The protein below binds the small molecule below.
Small molecule (SMILES): CC(=O)N[C@@H]1[C@@H](O)[C@H](O)[C@@H](CO)O[C@H]1O

Binding-site contacts:
Ligand atom C7 contacts residue ASN246 of chain 1.A at 4.3 Å.
Ligand atom O3 contacts residue CYS308 of chain 1.A at 3.7 Å.
Ligand atom C5 contacts residue NAG1 of chain 1.K at 4.0 Å.
Ligand atom C8 contacts residue LEU147 of chain 1.A at 3.8 Å (hydrophobic).
Ligand atom O3 contacts residue ARG248 of chain 1.A at 4.1 Å.
Ligand atom C5 contacts residue ASN148 of chain 1.A at 3.7 Å.
Ligand atom O7 contacts residue PRO98 of chain 1.A at 4.1 Å.
Ligand atom C7 contacts residue ASN148 of chain 1.A at 3.8 Å.
Ligand atom O4 contacts residue ASP97 of chain 1.A at 4.3 Å.
Ligand atom C1 contacts residue VAL309 of chain 1.A at 4.0 Å (hydrophobic).
Ligand atom C6 contacts residue NAG1 of chain 1.K at 3.6 Å.
Ligand atom N2 contacts residue SER310 of chain 1.A at 2.9 Å (h-bond).
Ligand atom C3 contacts residue VAL309 of chain 1.A at 4.1 Å (hydrophobic).
Ligand atom O4 contacts residue ARG248 of chain 1.A at 3.3 Å (salt-bridge).
Ligand atom C1 contacts residue ASN148 of chain 1.A at 1.5 Å.
Ligand atom C2 contacts residue SER310 of chain 1.A at 3.8 Å.
Ligand atom C8 contacts residue SER310 of chain 1.A at 3.5 Å.
Ligand atom O7 contacts residue ASN246 of chain 1.A at 4.2 Å.
Ligand atom C5 contacts residue VAL309 of chain 1.A at 3.6 Å (hydrophobic).
Ligand atom O5 contacts residue ASN148 of chain 1.A at 2.4 Å (h-bond).
Ligand atom C2 contacts residue ASN148 of chain 1.A at 2.6 Å.
Ligand atom C3 contacts residue ASN148 of chain 1.A at 3.9 Å.
Ligand atom C7 contacts residue SER310 of chain 1.A at 3.6 Å.
Ligand atom N2 contacts residue ASN148 of chain 1.A at 3.1 Å (h-bond).
Ligand atom O6 contacts residue LYS138 of chain 1.A at 3.6 Å (salt-bridge).
Ligand atom C4 contacts residue ASN148 of chain 1.A at 4.3 Å.
Ligand atom O5 contacts residue VAL309 of chain 1.A at 4.2 Å.
Ligand atom C3 contacts residue SER310 of chain 1.A at 4.1 Å.
Ligand atom O7 contacts residue ASN148 of chain 1.A at 3.6 Å.
Ligand atom C8 contacts residue ASN246 of chain 1.A at 3.7 Å.
Ligand atom C8 contacts residue PHE245 of chain 1.A at 4.3 Å (hydrophobic).
Ligand atom C1 contacts residue NAG1 of chain 1.K at 4.4 Å.
Ligand atom C1 contacts residue SER310 of chain 1.A at 3.8 Å.
Ligand atom C4 contacts residue ASP97 of chain 1.A at 4.0 Å.
Ligand atom O5 contacts residue NAG1 of chain 1.K at 3.5 Å.
Ligand atom O3 contacts residue ASP97 of chain 1.A at 3.8 Å.
Ligand atom C8 contacts residue VAL140 of chain 1.A at 4.2 Å (hydrophobic).
Ligand atom O6 contacts residue NAG1 of chain 1.K at 4.3 Å.
Ligand atom C4 contacts residue VAL309 of chain 1.A at 4.3 Å (hydrophobic).
Ligand atom O5 contacts residue LYS138 of chain 1.A at 3.9 Å.

Sequence of chain 1.A:
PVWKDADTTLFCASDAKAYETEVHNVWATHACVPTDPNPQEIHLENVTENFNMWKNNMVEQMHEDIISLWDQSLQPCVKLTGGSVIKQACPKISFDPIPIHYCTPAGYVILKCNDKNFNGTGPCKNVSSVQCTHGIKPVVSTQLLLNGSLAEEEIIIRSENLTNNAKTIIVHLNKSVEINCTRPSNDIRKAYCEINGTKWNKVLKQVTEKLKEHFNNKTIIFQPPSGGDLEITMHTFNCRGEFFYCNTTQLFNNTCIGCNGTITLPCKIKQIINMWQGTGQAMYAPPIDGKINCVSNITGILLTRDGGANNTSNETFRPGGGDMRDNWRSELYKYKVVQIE